Binding-site contacts:
Ligand atom C1 contacts residue SER94 of chain 1.D at 4.0 Å.
Ligand atom O5 contacts residue ASN92 of chain 1.D at 2.5 Å (h-bond).
Ligand atom C8 contacts residue PRO90 of chain 1.D at 3.8 Å (hydrophobic).
Ligand atom C1 contacts residue ASN92 of chain 1.D at 1.5 Å.
Ligand atom C5 contacts residue ASN92 of chain 1.D at 3.8 Å.
Ligand atom O7 contacts residue ASN92 of chain 1.D at 3.2 Å (h-bond).
Ligand atom C8 contacts residue TRP91 of chain 1.D at 3.4 Å (hydrophobic).
Ligand atom C8 contacts residue ASN92 of chain 1.D at 3.8 Å.
Ligand atom O5 contacts residue SER94 of chain 1.D at 4.1 Å.
Ligand atom C7 contacts residue ASN92 of chain 1.D at 3.2 Å.
Ligand atom C4 contacts residue ASN92 of chain 1.D at 4.3 Å.
Ligand atom O7 contacts residue TRP95 of chain 1.D at 4.4 Å.
Ligand atom C3 contacts residue ASN92 of chain 1.D at 3.8 Å.
Ligand atom C2 contacts residue ASN92 of chain 1.D at 2.5 Å.
Ligand atom N2 contacts residue ASN92 of chain 1.D at 2.8 Å (h-bond).
Ligand atom O7 contacts residue PRO90 of chain 1.D at 4.2 Å.

Sequence of chain 1.D:
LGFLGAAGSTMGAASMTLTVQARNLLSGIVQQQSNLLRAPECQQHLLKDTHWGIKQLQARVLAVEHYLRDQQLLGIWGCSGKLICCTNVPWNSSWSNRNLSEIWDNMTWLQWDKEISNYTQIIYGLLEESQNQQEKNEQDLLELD

This protein binds this small molecule.
Small molecule (SMILES): CC(=O)N[C@@H]1[C@@H](O)[C@H](O)[C@@H](CO)O[C@H]1O